Binding-site contacts:
Ligand atom C1 contacts residue NAD1 of chain 4.C at 3.2 Å.
Ligand atom N36 contacts residue PHE94 of chain 4.A at 3.5 Å.
Ligand atom O33 contacts residue ALA195 of chain 4.A at 3.6 Å.
Ligand atom C3 contacts residue NAD1 of chain 4.C at 3.2 Å.
Ligand atom C37 contacts residue ALA195 of chain 4.A at 3.4 Å (hydrophobic).
Ligand atom O1 contacts residue TYR155 of chain 4.A at 2.7 Å (h-bond).
Ligand atom C30 contacts residue LEU194 of chain 4.A at 3.2 Å (hydrophobic).
Ligand atom O27 contacts residue SER38 of chain 4.B at 2.5 Å (h-bond).
Ligand atom O23 contacts residue LEU39 of chain 4.B at 3.8 Å.
Ligand atom C39 contacts residue LEU100 of chain 4.A at 3.4 Å (hydrophobic).
Ligand atom O40 contacts residue LEU100 of chain 4.A at 3.8 Å.
Ligand atom C43 contacts residue NAD1 of chain 4.C at 3.3 Å.
Ligand atom O40 contacts residue MET158 of chain 4.A at 3.9 Å.
Ligand atom O23 contacts residue SER38 of chain 4.B at 2.6 Å (h-bond).
Ligand atom C30 contacts residue LEU39 of chain 4.B at 3.5 Å (hydrophobic).
Ligand atom C28 contacts residue LYS97 of chain 4.A at 3.6 Å.
Ligand atom S1 contacts residue NAD1 of chain 4.C at 3.7 Å.
Ligand atom C38 contacts residue LEU100 of chain 4.A at 3.7 Å (hydrophobic).
Ligand atom C3 contacts residue ILE199 of chain 4.A at 3.3 Å (hydrophobic).
Ligand atom C28 contacts residue SER38 of chain 4.B at 3.9 Å.
Ligand atom C34 contacts residue PHE94 of chain 4.A at 3.4 Å (hydrophobic).
Ligand atom N41 contacts residue ALA195 of chain 4.A at 3.5 Å (h-bond).
Ligand atom O1 contacts residue NAD1 of chain 4.C at 2.5 Å (h-bond).
Ligand atom C31 contacts residue LEU39 of chain 4.B at 3.6 Å (hydrophobic).
Ligand atom C39 contacts residue ALA195 of chain 4.A at 3.8 Å (hydrophobic).
Ligand atom O40 contacts residue PHE94 of chain 4.A at 3.4 Å.
Ligand atom C4 contacts residue NAD1 of chain 4.C at 3.5 Å.
Ligand atom C4 contacts residue TYR145 of chain 4.A at 3.4 Å (hydrophobic).
Ligand atom C2 contacts residue NAD1 of chain 4.C at 3.3 Å.
Ligand atom S1 contacts residue ILE199 of chain 4.A at 3.7 Å.
Ligand atom C38 contacts residue GLY198 of chain 4.A at 3.7 Å.
Ligand atom C38 contacts residue ALA195 of chain 4.A at 3.2 Å (hydrophobic).
Ligand atom O25 contacts residue SER38 of chain 4.B at 2.6 Å (h-bond).
Ligand atom C1 contacts residue TYR155 of chain 4.A at 3.5 Å (hydrophobic).
Ligand atom O35 contacts residue PHE94 of chain 4.A at 2.9 Å.
Ligand atom O1 contacts residue LYS162 of chain 4.A at 3.8 Å.
Ligand atom N41 contacts residue LEU100 of chain 4.A at 3.5 Å.
Ligand atom P24 contacts residue SER38 of chain 4.B at 1.6 Å.
Ligand atom O40 contacts residue ALA95 of chain 4.A at 3.0 Å (h-bond).
Ligand atom C2 contacts residue TYR155 of chain 4.A at 3.6 Å (hydrophobic).

The protein below binds the small molecule below.
Small molecule (SMILES): CCCC(=O)SCCNC(=O)CCNC(=O)[C@@H](O)C(C)(C)COP(=O)(O)O

Sequence of chain 4.A:
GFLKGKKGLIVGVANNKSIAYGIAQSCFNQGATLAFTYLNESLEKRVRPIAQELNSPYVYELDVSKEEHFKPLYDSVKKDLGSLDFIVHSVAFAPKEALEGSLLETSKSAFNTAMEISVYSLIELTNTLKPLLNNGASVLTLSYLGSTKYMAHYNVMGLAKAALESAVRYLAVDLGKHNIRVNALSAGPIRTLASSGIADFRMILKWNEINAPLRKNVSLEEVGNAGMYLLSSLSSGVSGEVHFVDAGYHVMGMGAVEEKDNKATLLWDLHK

Sequence of chain 4.B:
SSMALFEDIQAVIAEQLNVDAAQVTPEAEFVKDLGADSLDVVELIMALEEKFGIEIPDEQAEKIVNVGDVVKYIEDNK